Sequence of chain 1.A:
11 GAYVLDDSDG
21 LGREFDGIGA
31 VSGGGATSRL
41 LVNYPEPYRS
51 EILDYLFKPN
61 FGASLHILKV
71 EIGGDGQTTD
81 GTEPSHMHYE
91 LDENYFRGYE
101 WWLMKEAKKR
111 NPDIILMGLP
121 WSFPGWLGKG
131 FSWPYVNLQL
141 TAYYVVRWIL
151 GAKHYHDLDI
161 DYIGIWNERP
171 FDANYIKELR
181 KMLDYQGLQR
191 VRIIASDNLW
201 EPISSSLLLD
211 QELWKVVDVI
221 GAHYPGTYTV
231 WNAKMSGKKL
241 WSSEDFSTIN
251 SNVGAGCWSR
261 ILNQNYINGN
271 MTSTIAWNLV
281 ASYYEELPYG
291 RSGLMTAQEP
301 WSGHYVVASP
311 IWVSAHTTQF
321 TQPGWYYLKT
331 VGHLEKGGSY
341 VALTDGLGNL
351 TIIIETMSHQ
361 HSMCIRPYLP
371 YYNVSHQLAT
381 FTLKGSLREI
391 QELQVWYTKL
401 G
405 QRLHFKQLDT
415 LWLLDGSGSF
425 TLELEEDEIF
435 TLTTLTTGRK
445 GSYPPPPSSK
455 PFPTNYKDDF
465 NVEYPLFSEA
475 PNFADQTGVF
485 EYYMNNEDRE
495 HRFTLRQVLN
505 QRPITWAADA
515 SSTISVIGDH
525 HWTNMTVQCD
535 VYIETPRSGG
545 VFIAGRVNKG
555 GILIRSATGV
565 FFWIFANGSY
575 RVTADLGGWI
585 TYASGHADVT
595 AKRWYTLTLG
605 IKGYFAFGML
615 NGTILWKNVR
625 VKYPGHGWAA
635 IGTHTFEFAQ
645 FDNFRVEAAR

Binding-site contacts:
Ligand atom C5 contacts residue ASN270 of chain 1.A at 3.6 Å.
Ligand atom O6 contacts residue ILE267 of chain 1.A at 2.6 Å (h-bond).
Ligand atom C4 contacts residue ASN270 of chain 1.A at 4.2 Å.
Ligand atom C6 contacts residue ILE267 of chain 1.A at 3.8 Å (hydrophobic).
Ligand atom C3 contacts residue ASN270 of chain 1.A at 3.8 Å.
Ligand atom C7 contacts residue ASN270 of chain 1.A at 3.5 Å.
Ligand atom O5 contacts residue LYS234 of chain 1.A at 4.3 Å.
Ligand atom C7 contacts residue ARG23 of chain 1.A at 4.0 Å.
Ligand atom O5 contacts residue ASN270 of chain 1.A at 2.3 Å (h-bond).
Ligand atom O7 contacts residue ARG23 of chain 1.A at 3.4 Å (salt-bridge).
Ligand atom C8 contacts residue ASN270 of chain 1.A at 3.6 Å.
Ligand atom C1 contacts residue LYS234 of chain 1.A at 3.9 Å.
Ligand atom C2 contacts residue ASN270 of chain 1.A at 2.5 Å.
Ligand atom O6 contacts residue ASN270 of chain 1.A at 4.5 Å.
Ligand atom C8 contacts residue ARG23 of chain 1.A at 3.6 Å.
Ligand atom O7 contacts residue ASN270 of chain 1.A at 4.4 Å.
Ligand atom N2 contacts residue ASN270 of chain 1.A at 2.9 Å (h-bond).
Ligand atom O6 contacts residue ASN268 of chain 1.A at 3.8 Å.
Ligand atom C1 contacts residue ASN270 of chain 1.A at 1.4 Å.
Ligand atom C5 contacts residue LYS234 of chain 1.A at 4.3 Å.

A protein and the small-molecule ligand that binds it are described below.
Small molecule (SMILES): CC(=O)N[C@H]1[C@H](O[C@H]2[C@H](O)[C@@H](NC(C)=O)CO[C@@H]2CO)O[C@H](CO)[C@@H](O)[C@@H]1O